Sequence of chain 25.C:
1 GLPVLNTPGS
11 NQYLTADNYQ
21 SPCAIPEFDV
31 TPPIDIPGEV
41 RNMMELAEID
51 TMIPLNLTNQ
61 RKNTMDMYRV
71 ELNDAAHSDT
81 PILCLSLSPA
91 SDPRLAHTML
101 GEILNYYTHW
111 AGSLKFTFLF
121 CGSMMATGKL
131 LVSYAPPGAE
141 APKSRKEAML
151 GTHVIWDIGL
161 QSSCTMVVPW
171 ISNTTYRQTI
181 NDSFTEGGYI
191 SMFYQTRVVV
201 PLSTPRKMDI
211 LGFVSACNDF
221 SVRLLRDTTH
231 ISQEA

Sequence of chain 25.A:
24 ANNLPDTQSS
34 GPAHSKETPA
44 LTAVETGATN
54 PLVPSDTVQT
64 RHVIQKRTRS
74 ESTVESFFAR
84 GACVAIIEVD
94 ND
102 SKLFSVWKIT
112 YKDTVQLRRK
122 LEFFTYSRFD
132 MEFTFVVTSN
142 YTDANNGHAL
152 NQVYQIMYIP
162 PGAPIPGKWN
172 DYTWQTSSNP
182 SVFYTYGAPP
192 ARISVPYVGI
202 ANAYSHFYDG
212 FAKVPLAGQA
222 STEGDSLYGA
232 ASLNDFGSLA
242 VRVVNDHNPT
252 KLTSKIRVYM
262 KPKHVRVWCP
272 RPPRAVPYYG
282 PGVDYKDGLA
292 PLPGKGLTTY

Binding-site contacts:
Ligand atom C14 contacts residue TYR159 of chain 25.A at 3.5 Å (hydrophobic).
Ligand atom O3 contacts residue PHE130 of chain 25.A at 3.6 Å.
Ligand atom C1 contacts residue TYR205 of chain 25.A at 3.8 Å (hydrophobic).
Ligand atom C6 contacts residue TYR112 of chain 25.A at 3.7 Å (hydrophobic).
Ligand atom CL2 contacts residue TYR159 of chain 25.A at 3.6 Å.
Ligand atom C16 contacts residue ALA24 of chain 25.C at 3.8 Å (hydrophobic).
Ligand atom C17 contacts residue TYR159 of chain 25.A at 3.7 Å (hydrophobic).
Ligand atom C3 contacts residue MET132 of chain 25.A at 3.7 Å (hydrophobic).
Ligand atom C9 contacts residue VAL199 of chain 25.A at 3.6 Å (hydrophobic).
Ligand atom C21 contacts residue HIS207 of chain 25.A at 3.6 Å.
Ligand atom C11 contacts residue ILE110 of chain 25.A at 3.8 Å (hydrophobic).
Ligand atom C12 contacts residue PHE134 of chain 25.A at 3.8 Å (hydrophobic).
Ligand atom CL2 contacts residue ILE25 of chain 25.C at 3.4 Å.
Ligand atom C13 contacts residue MET132 of chain 25.A at 3.4 Å (hydrophobic).
Ligand atom C16 contacts residue TYR159 of chain 25.A at 3.8 Å (hydrophobic).
Ligand atom O2 contacts residue VAL196 of chain 25.A at 3.4 Å.
Ligand atom C7 contacts residue MET132 of chain 25.A at 3.3 Å (hydrophobic).
Ligand atom O1 contacts residue MET132 of chain 25.A at 3.7 Å.
Ligand atom O1 contacts residue ILE110 of chain 25.A at 3.7 Å.
Ligand atom C9 contacts residue PHE237 of chain 25.A at 3.7 Å (hydrophobic).
Ligand atom C13 contacts residue ILE110 of chain 25.A at 3.7 Å (hydrophobic).
Ligand atom CL3 contacts residue LEU240 of chain 25.A at 3.8 Å.
Ligand atom O3 contacts residue TYR112 of chain 25.A at 3.6 Å.
Ligand atom C5 contacts residue TYR112 of chain 25.A at 3.5 Å (hydrophobic).
Ligand atom C20 contacts residue ILE194 of chain 25.A at 3.8 Å (hydrophobic).
Ligand atom C21 contacts residue SER128 of chain 25.A at 3.8 Å.
Ligand atom C2 contacts residue PHE237 of chain 25.A at 3.6 Å (hydrophobic).
Ligand atom C13 contacts residue PHE134 of chain 25.A at 3.7 Å (hydrophobic).
Ligand atom CL2 contacts residue ALA24 of chain 25.C at 3.5 Å.
Ligand atom C10 contacts residue TYR159 of chain 25.A at 3.5 Å (hydrophobic).
Ligand atom C4 contacts residue MET132 of chain 25.A at 3.8 Å (hydrophobic).
Ligand atom C12 contacts residue ILE110 of chain 25.A at 3.8 Å (hydrophobic).
Ligand atom C21 contacts residue TYR205 of chain 25.A at 3.8 Å (hydrophobic).
Ligand atom C7 contacts residue PHE237 of chain 25.A at 3.5 Å (hydrophobic).
Ligand atom C8 contacts residue MET132 of chain 25.A at 3.4 Å (hydrophobic).
Ligand atom O1 contacts residue PHE237 of chain 25.A at 3.8 Å.
Ligand atom C17 contacts residue ALA24 of chain 25.C at 3.7 Å (hydrophobic).
Ligand atom CL3 contacts residue PHE134 of chain 25.A at 3.8 Å.
Ligand atom C20 contacts residue LEU240 of chain 25.A at 3.8 Å (hydrophobic).
Ligand atom C19 contacts residue LEU240 of chain 25.A at 3.8 Å (hydrophobic).

This protein binds this small molecule.
Small molecule (SMILES): COc1ccc(OCc2ccc(COc3c(Cl)cccc3Cl)cc2)c(Cl)c1